Binding-site contacts:
Ligand atom O2 contacts residue ILE185 of chain 1.J at 3.5 Å.
Ligand atom C contacts residue MG1 of chain 1.FA at 2.8 Å.
Ligand atom C contacts residue ASN132 of chain 1.I at 3.4 Å.
Ligand atom O5P contacts residue SER389 of chain 1.J at 3.2 Å (h-bond).
Ligand atom O3 contacts residue HIS308 of chain 1.J at 2.7 Å (h-bond).
Ligand atom O6 contacts residue ASP214 of chain 1.J at 3.1 Å (salt-bridge).
Ligand atom O3 contacts residue KCX212 of chain 1.J at 3.0 Å (h-bond).
Ligand atom O3P contacts residue LYS350 of chain 1.J at 2.6 Å (salt-bridge).
Ligand atom C contacts residue LYS187 of chain 1.J at 3.3 Å.
Ligand atom O6 contacts residue LYS187 of chain 1.J at 3.1 Å (salt-bridge).
Ligand atom O3 contacts residue GLU215 of chain 1.J at 2.9 Å (salt-bridge).
Ligand atom C2 contacts residue MG1 of chain 1.FA at 2.8 Å.
Ligand atom O7 contacts residue GLU69 of chain 1.I at 3.5 Å (salt-bridge).
Ligand atom O7 contacts residue LYS350 of chain 1.J at 2.8 Å (salt-bridge).
Ligand atom O3P contacts residue THR74 of chain 1.I at 3.4 Å (h-bond).
Ligand atom O4 contacts residue SER389 of chain 1.J at 3.0 Å (h-bond).
Ligand atom P1 contacts residue LYS350 of chain 1.J at 3.5 Å.
Ligand atom O1 contacts residue LYS187 of chain 1.J at 3.0 Å (salt-bridge).
Ligand atom O3 contacts residue MG1 of chain 1.FA at 2.2 Å.
Ligand atom O5P contacts residue HIS342 of chain 1.J at 2.8 Å (h-bond).
Ligand atom O6 contacts residue GLU215 of chain 1.J at 3.2 Å (salt-bridge).
Ligand atom O2 contacts residue MG1 of chain 1.FA at 2.2 Å.
Ligand atom O2 contacts residue LYS187 of chain 1.J at 3.2 Å (salt-bridge).
Ligand atom O4 contacts residue GLY390 of chain 1.J at 3.1 Å (h-bond).
Ligand atom O1P contacts residue THR74 of chain 1.I at 2.7 Å (h-bond).
Ligand atom O3 contacts residue ASN132 of chain 1.I at 3.0 Å (h-bond).
Ligand atom O6 contacts residue ASN132 of chain 1.I at 3.1 Å (h-bond).
Ligand atom O2P contacts residue GLY414 of chain 1.J at 2.9 Å (h-bond).
Ligand atom O2 contacts residue ASP214 of chain 1.J at 3.3 Å (salt-bridge).
Ligand atom C3 contacts residue KCX212 of chain 1.J at 3.0 Å.
Ligand atom O6 contacts residue MG1 of chain 1.FA at 2.2 Å.
Ligand atom O1P contacts residue GLY415 of chain 1.J at 2.9 Å (h-bond).
Ligand atom O6 contacts residue LYS189 of chain 1.J at 2.7 Å (salt-bridge).
Ligand atom O1P contacts residue LYS187 of chain 1.J at 3.2 Å.
Ligand atom O2 contacts residue KCX212 of chain 1.J at 2.9 Å (h-bond).
Ligand atom C3 contacts residue MG1 of chain 1.FA at 3.0 Å.
Ligand atom O4P contacts residue ARG309 of chain 1.J at 2.9 Å (salt-bridge).
Ligand atom O3P contacts residue GLY391 of chain 1.J at 2.8 Å (h-bond).
Ligand atom O6P contacts residue ARG309 of chain 1.J at 2.9 Å (salt-bridge).
Ligand atom C1 contacts residue SER389 of chain 1.J at 3.5 Å.

Sequence of chain 1.I:
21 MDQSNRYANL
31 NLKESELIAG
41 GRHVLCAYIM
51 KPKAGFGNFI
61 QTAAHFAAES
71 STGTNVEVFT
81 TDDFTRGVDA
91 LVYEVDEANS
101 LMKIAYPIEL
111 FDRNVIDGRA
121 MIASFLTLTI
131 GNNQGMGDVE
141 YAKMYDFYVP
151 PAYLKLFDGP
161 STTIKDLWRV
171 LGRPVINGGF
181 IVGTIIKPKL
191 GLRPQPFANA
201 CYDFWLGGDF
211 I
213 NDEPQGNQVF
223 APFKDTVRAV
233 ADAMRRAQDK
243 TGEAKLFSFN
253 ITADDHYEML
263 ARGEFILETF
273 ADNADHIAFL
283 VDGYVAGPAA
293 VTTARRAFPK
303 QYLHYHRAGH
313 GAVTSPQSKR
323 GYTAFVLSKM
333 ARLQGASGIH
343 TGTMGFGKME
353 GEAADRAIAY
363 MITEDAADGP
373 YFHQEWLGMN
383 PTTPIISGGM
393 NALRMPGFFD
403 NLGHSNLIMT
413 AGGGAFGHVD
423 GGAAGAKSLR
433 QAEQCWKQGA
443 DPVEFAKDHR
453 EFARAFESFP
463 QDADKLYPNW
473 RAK

Sequence of chain 1.J:
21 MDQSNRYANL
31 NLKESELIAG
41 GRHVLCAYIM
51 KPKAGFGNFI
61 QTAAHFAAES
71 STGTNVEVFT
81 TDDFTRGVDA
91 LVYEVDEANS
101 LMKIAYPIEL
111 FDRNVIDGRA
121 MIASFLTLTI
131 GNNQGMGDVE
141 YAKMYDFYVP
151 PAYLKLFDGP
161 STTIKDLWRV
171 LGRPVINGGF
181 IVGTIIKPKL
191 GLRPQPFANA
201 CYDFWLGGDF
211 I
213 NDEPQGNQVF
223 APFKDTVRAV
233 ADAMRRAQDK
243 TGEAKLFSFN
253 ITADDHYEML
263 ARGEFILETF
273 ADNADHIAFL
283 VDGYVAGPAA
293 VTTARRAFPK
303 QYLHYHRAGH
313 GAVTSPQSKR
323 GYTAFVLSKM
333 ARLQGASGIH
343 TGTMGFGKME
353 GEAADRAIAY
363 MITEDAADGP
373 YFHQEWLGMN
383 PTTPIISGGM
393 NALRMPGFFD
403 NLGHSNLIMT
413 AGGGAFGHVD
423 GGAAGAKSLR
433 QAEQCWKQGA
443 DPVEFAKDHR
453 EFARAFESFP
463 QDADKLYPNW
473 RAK

This small molecule binds to this protein.
Small molecule (SMILES): O=C(O)[C@@](O)(COP(=O)(O)O)[C@H](O)[C@H](O)COP(=O)(O)O